The small molecule below binds the protein below.
Small molecule (SMILES): CCN(CC)CCNC(=O)c1c(C)[nH]c(/C=C2\C(=O)Nc3ccc(F)cc32)c1C

Binding-site contacts:
Ligand atom C15 contacts residue ASN89 of chain 1.A at 3.5 Å.
Ligand atom O27 contacts residue TYR95 of chain 1.A at 3.3 Å.
Ligand atom C19 contacts residue TYR95 of chain 1.A at 4.0 Å (hydrophobic).
Ligand atom C41 contacts residue ARG90 of chain 1.A at 3.6 Å.
Ligand atom C13 contacts residue TYR95 of chain 1.A at 3.8 Å (hydrophobic).
Ligand atom C4 contacts residue TYR95 of chain 1.A at 3.3 Å (hydrophobic).
Ligand atom N23 contacts residue TYR95 of chain 1.A at 3.2 Å (h-bond).
Ligand atom C14 contacts residue ILE42 of chain 1.A at 3.8 Å (hydrophobic).
Ligand atom C12 contacts residue TYR95 of chain 1.A at 4.1 Å (hydrophobic).
Ligand atom F29 contacts residue ASN84 of chain 1.A at 3.8 Å.
Ligand atom N24 contacts residue PHE33 of chain 1.A at 2.8 Å (h-bond).
Ligand atom C14 contacts residue TYR95 of chain 1.A at 3.2 Å (hydrophobic).
Ligand atom C7 contacts residue ASN89 of chain 1.A at 3.3 Å.
Ligand atom C18 contacts residue TYR95 of chain 1.A at 3.6 Å (hydrophobic).
Ligand atom C20 contacts residue TYR95 of chain 1.A at 4.1 Å (hydrophobic).
Ligand atom C40 contacts residue ARG90 of chain 1.A at 3.9 Å.
Ligand atom C18 contacts residue ILE42 of chain 1.A at 3.6 Å (hydrophobic).
Ligand atom C15 contacts residue TYR46 of chain 1.A at 3.8 Å (hydrophobic).
Ligand atom C3 contacts residue ILE42 of chain 1.A at 4.0 Å (hydrophobic).
Ligand atom C21 contacts residue TYR95 of chain 1.A at 3.6 Å (hydrophobic).
Ligand atom F29 contacts residue ALA85 of chain 1.A at 3.6 Å.
Ligand atom F29 contacts residue TYR46 of chain 1.A at 3.3 Å.
Ligand atom C19 contacts residue ILE42 of chain 1.A at 3.9 Å (hydrophobic).
Ligand atom N23 contacts residue ILE42 of chain 1.A at 3.4 Å.
Ligand atom C16 contacts residue VAL38 of chain 1.A at 3.6 Å (hydrophobic).
Ligand atom F29 contacts residue TYR88 of chain 1.A at 3.5 Å.
Ligand atom C5 contacts residue VAL38 of chain 1.A at 4.0 Å (hydrophobic).
Ligand atom C13 contacts residue ILE42 of chain 1.A at 3.9 Å (hydrophobic).
Ligand atom F29 contacts residue ASN89 of chain 1.A at 3.5 Å.
Ligand atom C5 contacts residue ALA85 of chain 1.A at 3.9 Å (hydrophobic).
Ligand atom C16 contacts residue PHE33 of chain 1.A at 3.7 Å (hydrophobic).
Ligand atom C6 contacts residue PHE33 of chain 1.A at 3.8 Å (hydrophobic).
Ligand atom C6 contacts residue VAL38 of chain 1.A at 3.6 Å (hydrophobic).
Ligand atom O27 contacts residue PHE36 of chain 1.A at 4.0 Å.
Ligand atom N24 contacts residue TYR95 of chain 1.A at 4.0 Å.
Ligand atom C6 contacts residue PHE34 of chain 1.A at 3.8 Å (hydrophobic).
Ligand atom C17 contacts residue VAL38 of chain 1.A at 4.0 Å (hydrophobic).
Ligand atom C21 contacts residue PHE33 of chain 1.A at 4.0 Å (hydrophobic).
Ligand atom N24 contacts residue VAL38 of chain 1.A at 4.0 Å.
Ligand atom C12 contacts residue ILE42 of chain 1.A at 4.0 Å (hydrophobic).

Sequence of chain 1.A:
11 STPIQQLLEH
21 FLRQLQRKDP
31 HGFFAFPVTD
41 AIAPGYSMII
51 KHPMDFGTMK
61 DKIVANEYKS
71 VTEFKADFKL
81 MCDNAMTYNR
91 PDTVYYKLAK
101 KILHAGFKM